Binding-site contacts:
Ligand atom C1 contacts residue MAN1 of chain 1.KA at 3.3 Å.
Ligand atom C1 contacts residue ASN801 of chain 1.A at 1.4 Å.
Ligand atom O5 contacts residue SER803 of chain 1.A at 3.4 Å (h-bond).
Ligand atom C2 contacts residue ASN801 of chain 1.A at 2.5 Å.
Ligand atom C5 contacts residue GLN804 of chain 1.A at 4.0 Å.
Ligand atom C4 contacts residue ASN801 of chain 1.A at 4.2 Å.
Ligand atom C3 contacts residue ASN801 of chain 1.A at 3.8 Å.
Ligand atom O5 contacts residue GLN804 of chain 1.A at 4.3 Å.
Ligand atom O6 contacts residue SER803 of chain 1.A at 4.0 Å.
Ligand atom C7 contacts residue ASN801 of chain 1.A at 3.9 Å.
Ligand atom C3 contacts residue MAN1 of chain 1.KA at 3.9 Å.
Ligand atom O7 contacts residue ASN801 of chain 1.A at 4.5 Å.
Ligand atom C5 contacts residue SER803 of chain 1.A at 3.5 Å.
Ligand atom C5 contacts residue ASN801 of chain 1.A at 3.6 Å.
Ligand atom N2 contacts residue ASN801 of chain 1.A at 2.9 Å (h-bond).
Ligand atom C1 contacts residue SER803 of chain 1.A at 3.3 Å.
Ligand atom O2 contacts residue MAN1 of chain 1.KA at 3.2 Å (h-bond).
Ligand atom C5 contacts residue MAN1 of chain 1.KA at 4.2 Å.
Ligand atom C4 contacts residue MAN1 of chain 1.KA at 4.1 Å.
Ligand atom O5 contacts residue MAN1 of chain 1.KA at 2.9 Å (h-bond).
Ligand atom C5 contacts residue MAN1 of chain 1.KA at 4.1 Å.
Ligand atom C6 contacts residue SER803 of chain 1.A at 4.3 Å.
Ligand atom O4 contacts residue MAN1 of chain 1.KA at 3.6 Å.
Ligand atom C2 contacts residue SER803 of chain 1.A at 4.4 Å.
Ligand atom C2 contacts residue MAN1 of chain 1.KA at 3.9 Å.
Ligand atom C6 contacts residue GLN804 of chain 1.A at 3.9 Å.
Ligand atom O5 contacts residue ASN801 of chain 1.A at 2.3 Å (h-bond).
Ligand atom O6 contacts residue GLN804 of chain 1.A at 3.0 Å (h-bond).
Ligand atom C6 contacts residue MAN1 of chain 1.KA at 4.4 Å.

Sequence of chain 1.A:
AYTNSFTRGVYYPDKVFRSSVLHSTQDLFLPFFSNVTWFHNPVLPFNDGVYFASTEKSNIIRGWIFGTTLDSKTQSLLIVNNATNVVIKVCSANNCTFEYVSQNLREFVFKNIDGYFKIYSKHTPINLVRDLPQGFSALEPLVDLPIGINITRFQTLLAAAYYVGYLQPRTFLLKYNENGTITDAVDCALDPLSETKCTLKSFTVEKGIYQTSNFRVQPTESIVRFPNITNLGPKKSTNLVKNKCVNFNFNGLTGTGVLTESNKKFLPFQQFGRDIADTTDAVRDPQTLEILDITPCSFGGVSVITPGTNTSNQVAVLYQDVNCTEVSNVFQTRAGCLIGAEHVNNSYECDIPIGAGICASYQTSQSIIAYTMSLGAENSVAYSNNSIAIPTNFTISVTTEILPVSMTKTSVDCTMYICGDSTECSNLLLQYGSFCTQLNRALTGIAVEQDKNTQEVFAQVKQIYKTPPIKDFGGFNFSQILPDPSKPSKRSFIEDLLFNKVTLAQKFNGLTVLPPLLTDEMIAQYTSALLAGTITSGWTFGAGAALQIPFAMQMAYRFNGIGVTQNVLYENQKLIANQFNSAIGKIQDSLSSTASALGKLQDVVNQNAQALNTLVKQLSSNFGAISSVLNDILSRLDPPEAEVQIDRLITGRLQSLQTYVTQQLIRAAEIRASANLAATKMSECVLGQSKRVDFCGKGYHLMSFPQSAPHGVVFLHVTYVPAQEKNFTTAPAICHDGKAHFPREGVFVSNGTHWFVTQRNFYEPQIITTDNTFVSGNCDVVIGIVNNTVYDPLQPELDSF

A protein and the small-molecule ligand that binds it are described below.
Small molecule (SMILES): CC(=O)N[C@H]1[C@H](O[C@H]2[C@H](O)[C@@H](NC(C)=O)CO[C@@H]2CO)O[C@H](CO)[C@@H](O[C@@H]2O[C@H](CO)[C@@H](O)[C@H](O[C@H]3O[C@H](CO)[C@@H](O)[C@H](O)[C@@H]3O)[C@@H]2O)[C@@H]1O